A small-molecule ligand and the protein it binds are described below.
Small molecule (SMILES): CC(=O)Nc1cc(NC(=O)c2ccco2)cc(C(=O)Nc2cccc3nnc(C)cc23)c1

Binding-site contacts:
Ligand atom C18 contacts residue ASN90 of chain 1.C at 3.9 Å.
Ligand atom C13 contacts residue VAL37 of chain 1.C at 3.8 Å (hydrophobic).
Ligand atom C31 contacts residue PRO28 of chain 1.C at 3.6 Å (hydrophobic).
Ligand atom C22 contacts residue LEU31 of chain 1.C at 3.7 Å (hydrophobic).
Ligand atom C21 contacts residue PRO32 of chain 1.C at 3.7 Å (hydrophobic).
Ligand atom C17 contacts residue ASN90 of chain 1.C at 3.1 Å.
Ligand atom C25 contacts residue LEU41 of chain 1.C at 3.7 Å (hydrophobic).
Ligand atom C07 contacts residue VAL96 of chain 1.C at 3.9 Å (hydrophobic).
Ligand atom C12 contacts residue VAL96 of chain 1.C at 3.6 Å (hydrophobic).
Ligand atom C10 contacts residue VAL96 of chain 1.C at 3.8 Å (hydrophobic).
Ligand atom C11 contacts residue VAL96 of chain 1.C at 3.8 Å (hydrophobic).
Ligand atom O01 contacts residue PRO32 of chain 1.C at 3.5 Å.
Ligand atom C11 contacts residue VAL37 of chain 1.C at 3.9 Å (hydrophobic).
Ligand atom O01 contacts residue ARG95 of chain 1.C at 3.8 Å.
Ligand atom C07 contacts residue PRO32 of chain 1.C at 3.9 Å (hydrophobic).
Ligand atom C18 contacts residue ILE44 of chain 1.C at 3.8 Å (hydrophobic).
Ligand atom C13 contacts residue PHE33 of chain 1.C at 3.8 Å (hydrophobic).
Ligand atom N08 contacts residue PRO32 of chain 1.C at 3.9 Å.
Ligand atom C05 contacts residue PRO32 of chain 1.C at 3.7 Å (hydrophobic).
Ligand atom C28 contacts residue ARG95 of chain 1.C at 3.9 Å.
Ligand atom C16 contacts residue ASN90 of chain 1.C at 3.5 Å.
Ligand atom C17 contacts residue ILE44 of chain 1.C at 3.7 Å (hydrophobic).
Ligand atom N14 contacts residue VAL37 of chain 1.C at 3.8 Å.
Ligand atom C25 contacts residue LEU42 of chain 1.C at 3.5 Å (hydrophobic).
Ligand atom O32 contacts residue PHE99 of chain 1.C at 3.7 Å.
Ligand atom O32 contacts residue PRO28 of chain 1.C at 3.5 Å.
Ligand atom N14 contacts residue ASN90 of chain 1.C at 3.5 Å (h-bond).
Ligand atom O01 contacts residue PHE99 of chain 1.C at 3.6 Å.
Ligand atom C09 contacts residue VAL96 of chain 1.C at 3.8 Å (hydrophobic).
Ligand atom C17 contacts residue TYR89 of chain 1.C at 3.9 Å (hydrophobic).
Ligand atom C12 contacts residue VAL37 of chain 1.C at 3.6 Å (hydrophobic).
Ligand atom C06 contacts residue PRO32 of chain 1.C at 3.8 Å (hydrophobic).
Ligand atom N15 contacts residue ASN90 of chain 1.C at 3.0 Å (h-bond).
Ligand atom C13 contacts residue PRO32 of chain 1.C at 3.4 Å (hydrophobic).
Ligand atom C11 contacts residue PRO32 of chain 1.C at 3.6 Å (hydrophobic).
Ligand atom C27 contacts residue LEU31 of chain 1.C at 3.8 Å (hydrophobic).
Ligand atom N03 contacts residue LEU31 of chain 1.C at 3.7 Å.
Ligand atom O20 contacts residue VAL96 of chain 1.C at 3.5 Å.
Ligand atom N14 contacts residue VAL96 of chain 1.C at 3.7 Å.
Ligand atom N23 contacts residue LEU31 of chain 1.C at 3.6 Å.

Sequence of chain 1.C:
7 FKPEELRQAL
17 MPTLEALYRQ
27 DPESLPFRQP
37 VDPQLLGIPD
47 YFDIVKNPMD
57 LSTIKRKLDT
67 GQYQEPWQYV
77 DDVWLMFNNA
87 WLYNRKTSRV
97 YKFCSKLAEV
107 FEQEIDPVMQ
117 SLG